Sequence of chain 1.B:
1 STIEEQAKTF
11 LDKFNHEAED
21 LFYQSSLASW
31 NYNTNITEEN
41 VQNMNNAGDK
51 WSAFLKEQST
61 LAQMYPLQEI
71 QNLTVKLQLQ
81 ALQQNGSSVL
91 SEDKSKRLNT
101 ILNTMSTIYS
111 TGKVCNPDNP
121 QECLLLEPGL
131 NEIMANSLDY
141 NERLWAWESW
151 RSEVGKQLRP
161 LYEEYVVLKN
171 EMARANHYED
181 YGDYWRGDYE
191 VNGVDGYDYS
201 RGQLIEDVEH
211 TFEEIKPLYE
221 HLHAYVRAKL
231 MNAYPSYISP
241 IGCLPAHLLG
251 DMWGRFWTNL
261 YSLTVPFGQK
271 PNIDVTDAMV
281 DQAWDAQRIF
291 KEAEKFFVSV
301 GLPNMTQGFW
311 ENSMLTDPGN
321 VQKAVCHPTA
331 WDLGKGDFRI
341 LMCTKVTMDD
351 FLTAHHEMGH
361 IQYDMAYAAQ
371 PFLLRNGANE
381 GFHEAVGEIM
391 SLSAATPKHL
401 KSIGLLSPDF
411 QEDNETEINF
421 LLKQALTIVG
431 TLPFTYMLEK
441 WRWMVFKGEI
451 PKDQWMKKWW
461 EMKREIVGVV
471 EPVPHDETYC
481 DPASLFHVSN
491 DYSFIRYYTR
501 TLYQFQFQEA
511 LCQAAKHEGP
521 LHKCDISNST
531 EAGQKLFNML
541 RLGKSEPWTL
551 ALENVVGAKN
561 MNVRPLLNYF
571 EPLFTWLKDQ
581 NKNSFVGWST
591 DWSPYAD

Binding-site contacts:
Ligand atom C4 contacts residue THR80 of chain 1.D at 3.5 Å.
Ligand atom C7 contacts residue ASN72 of chain 1.B at 3.2 Å.
Ligand atom C6 contacts residue LYS8 of chain 1.B at 3.7 Å.
Ligand atom C5 contacts residue THR80 of chain 1.D at 4.0 Å.
Ligand atom O7 contacts residue ASN72 of chain 1.B at 3.9 Å.
Ligand atom C5 contacts residue ASN72 of chain 1.B at 3.6 Å.
Ligand atom O5 contacts residue THR80 of chain 1.D at 4.2 Å.
Ligand atom C1 contacts residue LYS8 of chain 1.B at 4.5 Å.
Ligand atom C2 contacts residue ASN72 of chain 1.B at 2.5 Å.
Ligand atom C8 contacts residue ASN72 of chain 1.B at 3.6 Å.
Ligand atom O5 contacts residue ASN72 of chain 1.B at 2.4 Å (h-bond).
Ligand atom N2 contacts residue ASN72 of chain 1.B at 2.9 Å (h-bond).
Ligand atom C1 contacts residue ASN72 of chain 1.B at 1.4 Å.
Ligand atom C5 contacts residue LYS8 of chain 1.B at 4.1 Å.
Ligand atom C6 contacts residue THR80 of chain 1.D at 3.8 Å.
Ligand atom C3 contacts residue ASN72 of chain 1.B at 3.8 Å.
Ligand atom C6 contacts residue VAL75 of chain 1.B at 4.2 Å (hydrophobic).
Ligand atom O5 contacts residue LYS8 of chain 1.B at 3.4 Å (salt-bridge).
Ligand atom C4 contacts residue ASN72 of chain 1.B at 4.3 Å.
Ligand atom C1 contacts residue THR74 of chain 1.B at 4.1 Å.
Ligand atom O4 contacts residue THR80 of chain 1.D at 3.9 Å.
Ligand atom O6 contacts residue THR80 of chain 1.D at 4.5 Å.

Sequence of chain 1.D:
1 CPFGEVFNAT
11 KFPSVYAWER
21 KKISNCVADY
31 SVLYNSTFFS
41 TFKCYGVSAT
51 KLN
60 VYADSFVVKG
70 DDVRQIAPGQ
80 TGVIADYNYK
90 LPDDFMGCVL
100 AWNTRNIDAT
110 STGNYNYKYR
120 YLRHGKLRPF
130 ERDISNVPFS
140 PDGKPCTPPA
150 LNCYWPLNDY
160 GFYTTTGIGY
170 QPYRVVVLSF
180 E

A protein and the small-molecule ligand that binds it are described below.
Small molecule (SMILES): CC(=O)N[C@H]1[C@H](O[C@H]2[C@H](O)[C@@H](NC(C)=O)CO[C@@H]2CO)O[C@H](CO)[C@@H](O[C@@H]2O[C@H](CO)[C@@H](O)[C@H](O)[C@@H]2O)[C@@H]1O